Binding-site contacts:
Ligand atom C06 contacts residue HIS201 of chain 1.A at 3.5 Å.
Ligand atom N11 contacts residue HIS201 of chain 1.A at 3.2 Å (h-bond).
Ligand atom C10 contacts residue HIS95 of chain 1.A at 3.8 Å.
Ligand atom O04 contacts residue HIS120 of chain 1.A at 3.1 Å (h-bond).
Ligand atom C10 contacts residue LEU199 of chain 1.A at 3.9 Å (hydrophobic).
Ligand atom N14 contacts residue HIS201 of chain 1.A at 3.8 Å.
Ligand atom S02 contacts residue ZN1 of chain 1.C at 2.9 Å.
Ligand atom N01 contacts residue HIS95 of chain 1.A at 3.3 Å (h-bond).
Ligand atom O03 contacts residue LEU199 of chain 1.A at 3.0 Å.
Ligand atom C07 contacts residue HIS95 of chain 1.A at 3.9 Å.
Ligand atom O04 contacts residue TRP210 of chain 1.A at 3.3 Å.
Ligand atom C09 contacts residue PHE92 of chain 1.A at 3.8 Å (hydrophobic).
Ligand atom C05 contacts residue ZN1 of chain 1.C at 3.9 Å.
Ligand atom O13 contacts residue GLN93 of chain 1.A at 3.8 Å.
Ligand atom O03 contacts residue THR200 of chain 1.A at 2.8 Å (h-bond).
Ligand atom C21 contacts residue LEU199 of chain 1.A at 3.9 Å (hydrophobic).
Ligand atom N01 contacts residue ZN1 of chain 1.C at 1.8 Å.
Ligand atom N14 contacts residue HIS68 of chain 1.A at 3.4 Å.
Ligand atom N01 contacts residue HIS97 of chain 1.A at 3.1 Å (h-bond).
Ligand atom C22 contacts residue ALA136 of chain 1.A at 3.4 Å (hydrophobic).
Ligand atom N11 contacts residue HIS68 of chain 1.A at 3.9 Å.
Ligand atom O04 contacts residue VAL144 of chain 1.A at 3.5 Å.
Ligand atom O04 contacts residue HIS95 of chain 1.A at 3.9 Å.
Ligand atom C12 contacts residue HIS68 of chain 1.A at 3.7 Å.
Ligand atom C05 contacts residue LEU199 of chain 1.A at 3.9 Å (hydrophobic).
Ligand atom C06 contacts residue HIS95 of chain 1.A at 3.5 Å.
Ligand atom C08 contacts residue GLN93 of chain 1.A at 3.5 Å.
Ligand atom C05 contacts residue HIS95 of chain 1.A at 3.4 Å.
Ligand atom C22 contacts residue LEU199 of chain 1.A at 3.5 Å (hydrophobic).
Ligand atom C09 contacts residue ALA122 of chain 1.A at 3.7 Å (hydrophobic).
Ligand atom C07 contacts residue GLN93 of chain 1.A at 3.8 Å.
Ligand atom C07 contacts residue HIS201 of chain 1.A at 3.9 Å.
Ligand atom O04 contacts residue ZN1 of chain 1.C at 3.0 Å.
Ligand atom O03 contacts residue TRP210 of chain 1.A at 3.9 Å.
Ligand atom N01 contacts residue THR200 of chain 1.A at 2.9 Å (h-bond).
Ligand atom S02 contacts residue HIS95 of chain 1.A at 3.9 Å.
Ligand atom F25 contacts residue PHE92 of chain 1.A at 3.8 Å.
Ligand atom F25 contacts residue LEU132 of chain 1.A at 3.7 Å.
Ligand atom N01 contacts residue HIS120 of chain 1.A at 3.4 Å (h-bond).
Ligand atom S02 contacts residue HIS120 of chain 1.A at 3.8 Å.

A protein and the small-molecule ligand that binds it are described below.
Small molecule (SMILES): NS(=O)(=O)c1cccc(NC(=O)NCCNCc2ccccc2F)c1

Sequence of chain 1.A:
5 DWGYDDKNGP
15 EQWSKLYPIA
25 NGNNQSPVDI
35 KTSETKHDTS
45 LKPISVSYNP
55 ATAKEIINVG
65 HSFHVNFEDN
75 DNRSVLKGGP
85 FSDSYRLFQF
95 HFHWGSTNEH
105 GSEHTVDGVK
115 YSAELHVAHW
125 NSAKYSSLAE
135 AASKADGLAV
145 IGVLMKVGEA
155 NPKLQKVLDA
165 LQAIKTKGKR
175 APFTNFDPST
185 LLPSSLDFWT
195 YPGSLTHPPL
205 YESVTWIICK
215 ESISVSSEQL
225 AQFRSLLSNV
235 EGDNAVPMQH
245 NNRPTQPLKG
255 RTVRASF